Sequence of chain 2.B:
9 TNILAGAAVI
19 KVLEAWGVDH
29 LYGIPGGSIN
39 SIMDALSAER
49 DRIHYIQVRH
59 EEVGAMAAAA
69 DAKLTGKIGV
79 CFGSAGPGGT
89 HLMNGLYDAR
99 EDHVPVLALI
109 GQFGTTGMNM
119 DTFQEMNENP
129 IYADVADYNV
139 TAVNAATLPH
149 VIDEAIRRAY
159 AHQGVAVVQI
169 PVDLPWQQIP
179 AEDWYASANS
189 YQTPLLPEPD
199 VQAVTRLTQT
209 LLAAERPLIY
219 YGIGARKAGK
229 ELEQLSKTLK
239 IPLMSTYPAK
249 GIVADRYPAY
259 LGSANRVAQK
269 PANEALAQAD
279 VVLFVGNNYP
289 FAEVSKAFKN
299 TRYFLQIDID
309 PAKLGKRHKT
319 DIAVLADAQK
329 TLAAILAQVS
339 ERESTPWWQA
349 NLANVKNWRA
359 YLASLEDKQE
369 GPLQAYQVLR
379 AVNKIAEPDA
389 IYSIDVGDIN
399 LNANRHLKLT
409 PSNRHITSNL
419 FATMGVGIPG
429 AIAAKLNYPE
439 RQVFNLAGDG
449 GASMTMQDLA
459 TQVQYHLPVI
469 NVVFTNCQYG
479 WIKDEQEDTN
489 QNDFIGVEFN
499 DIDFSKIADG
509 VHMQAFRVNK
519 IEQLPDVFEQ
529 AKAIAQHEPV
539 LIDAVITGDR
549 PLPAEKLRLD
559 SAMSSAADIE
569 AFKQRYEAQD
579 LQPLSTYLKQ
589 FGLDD

A protein and the small-molecule ligand that binds it are described below.
Small molecule (SMILES): CC(=O)C(=O)O

Binding-site contacts:
Ligand atom O contacts residue PRO581 of chain 2.B at 4.4 Å.
Ligand atom CA contacts residue SER562 of chain 2.B at 3.5 Å.
Ligand atom O contacts residue LEU557 of chain 2.B at 3.2 Å (h-bond).
Ligand atom C contacts residue LEU555 of chain 2.B at 3.2 Å (hydrophobic).
Ligand atom CA contacts residue ASP558 of chain 2.B at 4.0 Å.
Ligand atom C contacts residue ARG556 of chain 2.B at 4.4 Å.
Ligand atom O3 contacts residue SER562 of chain 2.B at 2.8 Å (h-bond).
Ligand atom C contacts residue MET561 of chain 2.B at 3.6 Å (hydrophobic).
Ligand atom O3 contacts residue MET561 of chain 2.B at 3.9 Å.
Ligand atom CB contacts residue MET561 of chain 2.B at 3.6 Å (hydrophobic).
Ligand atom O contacts residue ASP558 of chain 2.B at 3.2 Å (salt-bridge).
Ligand atom OXT contacts residue MET561 of chain 2.B at 3.4 Å.
Ligand atom CA contacts residue LEU555 of chain 2.B at 2.9 Å (hydrophobic).
Ligand atom O3 contacts residue ASP558 of chain 2.B at 3.1 Å (salt-bridge).
Ligand atom C contacts residue ASP558 of chain 2.B at 3.9 Å.
Ligand atom CA contacts residue ARG556 of chain 2.B at 4.1 Å.
Ligand atom CA contacts residue LEU557 of chain 2.B at 4.0 Å (hydrophobic).
Ligand atom O3 contacts residue LEU555 of chain 2.B at 3.3 Å (h-bond).
Ligand atom OXT contacts residue LEU555 of chain 2.B at 3.6 Å.
Ligand atom CB contacts residue SER562 of chain 2.B at 3.4 Å.
Ligand atom O3 contacts residue ARG556 of chain 2.B at 3.5 Å.
Ligand atom O3 contacts residue LEU557 of chain 2.B at 3.1 Å (h-bond).
Ligand atom CB contacts residue LEU555 of chain 2.B at 3.0 Å (hydrophobic).
Ligand atom O contacts residue LEU555 of chain 2.B at 3.7 Å.
Ligand atom CA contacts residue MET561 of chain 2.B at 3.9 Å (hydrophobic).
Ligand atom O contacts residue ARG556 of chain 2.B at 4.2 Å.
Ligand atom C contacts residue LEU557 of chain 2.B at 4.0 Å (hydrophobic).
Ligand atom CB contacts residue ARG556 of chain 2.B at 3.7 Å.
Ligand atom O contacts residue MET561 of chain 2.B at 4.1 Å.